Binding-site contacts:
Ligand atom OXT contacts residue TYR375 of chain 1.D at 2.8 Å (h-bond).
Ligand atom OXT contacts residue THR386 of chain 1.D at 4.2 Å.
Ligand atom C contacts residue HIS454 of chain 1.D at 4.4 Å.
Ligand atom C contacts residue THR374 of chain 1.D at 3.5 Å.
Ligand atom CD1 contacts residue PHE447 of chain 1.D at 4.2 Å (hydrophobic).
Ligand atom OXT contacts residue ASN376 of chain 1.D at 3.3 Å (h-bond).
Ligand atom C contacts residue THR377 of chain 1.D at 3.4 Å.
Ligand atom CD1 contacts residue ILE378 of chain 1.D at 4.5 Å (hydrophobic).
Ligand atom N contacts residue THR377 of chain 1.D at 2.7 Å (h-bond).
Ligand atom CD2 contacts residue GLU451 of chain 1.D at 4.1 Å.
Ligand atom CB contacts residue GLU451 of chain 1.D at 4.2 Å.
Ligand atom CG contacts residue ARG390 of chain 1.D at 4.4 Å.
Ligand atom C contacts residue ASN376 of chain 1.D at 4.3 Å.
Ligand atom O contacts residue THR374 of chain 1.D at 3.0 Å (h-bond).
Ligand atom OXT contacts residue THR374 of chain 1.D at 3.2 Å (h-bond).
Ligand atom CA contacts residue THR386 of chain 1.D at 4.2 Å.
Ligand atom O contacts residue HIS454 of chain 1.D at 4.3 Å.
Ligand atom CG contacts residue HIS454 of chain 1.D at 4.3 Å.
Ligand atom CD2 contacts residue ARG390 of chain 1.D at 4.5 Å.
Ligand atom O contacts residue LEU373 of chain 1.D at 4.4 Å.
Ligand atom CD2 contacts residue VAL455 of chain 1.D at 4.2 Å (hydrophobic).
Ligand atom C contacts residue THR386 of chain 1.D at 3.5 Å.
Ligand atom CD2 contacts residue TRP444 of chain 1.D at 4.2 Å (hydrophobic).
Ligand atom CD1 contacts residue TRP444 of chain 1.D at 3.9 Å (hydrophobic).
Ligand atom O contacts residue THR377 of chain 1.D at 4.2 Å.
Ligand atom O contacts residue TYR375 of chain 1.D at 4.2 Å.
Ligand atom N contacts residue GLU451 of chain 1.D at 2.7 Å (salt-bridge).
Ligand atom CA contacts residue THR377 of chain 1.D at 3.0 Å.
Ligand atom CA contacts residue GLU451 of chain 1.D at 3.7 Å.
Ligand atom OXT contacts residue THR377 of chain 1.D at 3.5 Å (h-bond).
Ligand atom O contacts residue ARG390 of chain 1.D at 3.5 Å.
Ligand atom CB contacts residue HIS454 of chain 1.D at 3.4 Å.
Ligand atom CD1 contacts residue GLU451 of chain 1.D at 3.5 Å.
Ligand atom CD1 contacts residue LEU389 of chain 1.D at 4.1 Å (hydrophobic).
Ligand atom CB contacts residue THR377 of chain 1.D at 4.4 Å.
Ligand atom C contacts residue TYR375 of chain 1.D at 3.9 Å (hydrophobic).
Ligand atom N contacts residue ILE378 of chain 1.D at 4.5 Å.
Ligand atom CD2 contacts residue HIS454 of chain 1.D at 3.9 Å.
Ligand atom CA contacts residue HIS454 of chain 1.D at 4.4 Å.
Ligand atom O contacts residue THR386 of chain 1.D at 2.5 Å (h-bond).

This protein binds this small molecule.
Small molecule (SMILES): CC(C)C[C@H](N)C(=O)O

Sequence of chain 1.D:
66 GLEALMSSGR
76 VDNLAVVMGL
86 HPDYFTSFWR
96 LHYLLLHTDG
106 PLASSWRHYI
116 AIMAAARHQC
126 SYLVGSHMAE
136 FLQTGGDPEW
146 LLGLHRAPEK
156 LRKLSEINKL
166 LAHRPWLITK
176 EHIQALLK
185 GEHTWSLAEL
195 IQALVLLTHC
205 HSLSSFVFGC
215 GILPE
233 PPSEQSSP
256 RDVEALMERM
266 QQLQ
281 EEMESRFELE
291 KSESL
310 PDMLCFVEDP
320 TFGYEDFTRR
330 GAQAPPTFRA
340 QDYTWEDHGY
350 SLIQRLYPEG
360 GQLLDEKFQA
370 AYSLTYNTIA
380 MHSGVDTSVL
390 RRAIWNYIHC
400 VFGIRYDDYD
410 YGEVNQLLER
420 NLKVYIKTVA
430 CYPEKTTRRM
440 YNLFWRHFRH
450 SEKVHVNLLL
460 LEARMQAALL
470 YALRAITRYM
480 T